Sequence of chain 1.B:
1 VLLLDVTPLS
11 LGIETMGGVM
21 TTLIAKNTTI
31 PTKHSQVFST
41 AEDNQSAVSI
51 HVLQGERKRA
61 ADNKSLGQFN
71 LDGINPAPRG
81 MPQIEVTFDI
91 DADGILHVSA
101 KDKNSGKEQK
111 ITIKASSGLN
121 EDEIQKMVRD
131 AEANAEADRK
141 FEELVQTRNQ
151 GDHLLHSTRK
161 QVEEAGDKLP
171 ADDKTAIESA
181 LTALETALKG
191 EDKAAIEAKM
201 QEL

This small molecule binds to this protein.
Small molecule (SMILES): CC(C)C[C@@H](C=O)NC(=O)[C@H](CC(C)C)NC(=O)[C@H](CC(C)C)NC(=O)[C@H](C)N

Sequence of chain 1.A:
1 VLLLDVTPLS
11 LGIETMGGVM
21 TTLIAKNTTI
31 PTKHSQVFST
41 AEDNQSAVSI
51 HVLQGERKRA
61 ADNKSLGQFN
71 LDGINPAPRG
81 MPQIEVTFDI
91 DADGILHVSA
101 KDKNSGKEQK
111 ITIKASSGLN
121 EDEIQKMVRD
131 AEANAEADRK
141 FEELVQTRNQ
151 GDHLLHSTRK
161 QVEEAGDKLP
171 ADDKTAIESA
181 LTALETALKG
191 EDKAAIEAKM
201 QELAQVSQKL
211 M

Binding-site contacts:
Ligand atom N contacts residue SER39 of chain 1.B at 2.7 Å (h-bond).
Ligand atom O contacts residue THR15 of chain 1.B at 3.5 Å.
Ligand atom O contacts residue PHE38 of chain 1.B at 3.2 Å.
Ligand atom CG contacts residue MET16 of chain 1.B at 3.9 Å (hydrophobic).
Ligand atom CD1 contacts residue MET16 of chain 1.B at 3.2 Å (hydrophobic).
Ligand atom CD2 contacts residue THR40 of chain 1.B at 3.3 Å.
Ligand atom CD1 contacts residue SER39 of chain 1.B at 3.7 Å.
Ligand atom C contacts residue SER39 of chain 1.B at 3.6 Å.
Ligand atom CD1 contacts residue ILE50 of chain 1.B at 4.1 Å (hydrophobic).
Ligand atom CA contacts residue GLN45 of chain 1.B at 3.6 Å.
Ligand atom C contacts residue MET16 of chain 1.B at 4.0 Å (hydrophobic).
Ligand atom CA contacts residue SER39 of chain 1.B at 3.5 Å.
Ligand atom C contacts residue PHE38 of chain 1.B at 3.8 Å (hydrophobic).
Ligand atom C contacts residue GLN45 of chain 1.B at 3.5 Å.
Ligand atom CG contacts residue SER39 of chain 1.B at 3.1 Å.
Ligand atom CD1 contacts residue VAL48 of chain 1.B at 3.8 Å (hydrophobic).
Ligand atom CB contacts residue PHE38 of chain 1.B at 3.1 Å (hydrophobic).
Ligand atom CB contacts residue THR40 of chain 1.B at 3.6 Å.
Ligand atom O contacts residue ALA47 of chain 1.B at 4.0 Å.
Ligand atom O contacts residue THR40 of chain 1.B at 3.6 Å.
Ligand atom CD1 contacts residue PHE38 of chain 1.B at 3.6 Å (hydrophobic).
Ligand atom O contacts residue MET16 of chain 1.B at 2.9 Å (h-bond).
Ligand atom CB contacts residue VAL48 of chain 1.B at 3.6 Å (hydrophobic).
Ligand atom CA contacts residue PHE38 of chain 1.B at 4.1 Å (hydrophobic).
Ligand atom CD2 contacts residue ILE13 of chain 1.B at 3.9 Å (hydrophobic).
Ligand atom CD2 contacts residue PHE38 of chain 1.B at 3.6 Å (hydrophobic).
Ligand atom O contacts residue VAL48 of chain 1.B at 3.4 Å.
Ligand atom CB contacts residue SER39 of chain 1.B at 3.4 Å.
Ligand atom CD2 contacts residue ALA41 of chain 1.B at 3.3 Å (hydrophobic).
Ligand atom O contacts residue SER39 of chain 1.B at 3.9 Å.
Ligand atom CB contacts residue MET16 of chain 1.B at 4.0 Å (hydrophobic).
Ligand atom O contacts residue SER39 of chain 1.B at 3.3 Å (h-bond).
Ligand atom CB contacts residue ALA41 of chain 1.B at 3.9 Å (hydrophobic).
Ligand atom CG contacts residue THR40 of chain 1.B at 3.8 Å.
Ligand atom CB contacts residue GLN146 of chain 1.A at 3.5 Å.
Ligand atom O contacts residue GLN45 of chain 1.B at 3.0 Å (h-bond).
Ligand atom O contacts residue ALA41 of chain 1.B at 3.4 Å (h-bond).
Ligand atom CD2 contacts residue THR15 of chain 1.B at 3.9 Å.
Ligand atom O contacts residue SER49 of chain 1.B at 3.2 Å (h-bond).
Ligand atom CG contacts residue PHE38 of chain 1.B at 3.6 Å (hydrophobic).